This small molecule binds to this protein.
Small molecule (SMILES): CC(=O)N[C@@H]1[C@@H](O)[C@H](O)[C@@H](CO)O[C@H]1O

Binding-site contacts:
Ligand atom C1 contacts residue ASN146 of chain 2.B at 1.5 Å.
Ligand atom N2 contacts residue ASN146 of chain 2.B at 3.1 Å (h-bond).
Ligand atom C2 contacts residue ASN146 of chain 2.B at 2.6 Å.
Ligand atom C3 contacts residue ASN146 of chain 2.B at 3.9 Å.
Ligand atom C7 contacts residue THR138 of chain 2.B at 4.3 Å.
Ligand atom C7 contacts residue ASN146 of chain 2.B at 3.7 Å.
Ligand atom O5 contacts residue HIS145 of chain 2.B at 4.5 Å.
Ligand atom C4 contacts residue ASN146 of chain 2.B at 4.4 Å.
Ligand atom O7 contacts residue ASN146 of chain 2.B at 3.8 Å.
Ligand atom O7 contacts residue THR138 of chain 2.B at 4.1 Å.
Ligand atom C5 contacts residue ASN146 of chain 2.B at 3.7 Å.
Ligand atom C8 contacts residue THR138 of chain 2.B at 4.2 Å.
Ligand atom O5 contacts residue ASN146 of chain 2.B at 2.4 Å (h-bond).

Sequence of chain 2.B:
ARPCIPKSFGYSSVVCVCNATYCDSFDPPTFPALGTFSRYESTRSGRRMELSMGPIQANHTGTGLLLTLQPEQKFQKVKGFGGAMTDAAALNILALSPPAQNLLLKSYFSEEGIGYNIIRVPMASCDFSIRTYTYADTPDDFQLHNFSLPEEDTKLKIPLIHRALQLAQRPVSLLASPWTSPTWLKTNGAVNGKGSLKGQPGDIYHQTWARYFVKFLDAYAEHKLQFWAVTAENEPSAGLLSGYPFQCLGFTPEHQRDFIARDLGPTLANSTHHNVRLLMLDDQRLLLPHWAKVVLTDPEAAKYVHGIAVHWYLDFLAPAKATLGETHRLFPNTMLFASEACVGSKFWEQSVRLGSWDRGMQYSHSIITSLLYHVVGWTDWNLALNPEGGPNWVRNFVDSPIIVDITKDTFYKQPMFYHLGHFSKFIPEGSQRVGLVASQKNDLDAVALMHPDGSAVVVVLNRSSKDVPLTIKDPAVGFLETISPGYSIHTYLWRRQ